The small molecule below binds the protein below.
Small molecule (SMILES): CCCc1ccc(Oc2ccccc2)c(O)c1

Binding-site contacts:
Ligand atom C10 contacts residue MET159 of chain 3.C at 4.1 Å (hydrophobic).
Ligand atom C12 contacts residue MET159 of chain 3.C at 3.5 Å (hydrophobic).
Ligand atom C9 contacts residue ALA196 of chain 3.C at 3.2 Å (hydrophobic).
Ligand atom C10 contacts residue PHE94 of chain 3.C at 3.5 Å (hydrophobic).
Ligand atom C9 contacts residue GLY93 of chain 3.C at 3.9 Å.
Ligand atom C4 contacts residue ALA197 of chain 3.C at 3.7 Å (hydrophobic).
Ligand atom C4 contacts residue THR194 of chain 3.C at 4.2 Å.
Ligand atom C9 contacts residue NAD1 of chain 3.H at 4.0 Å.
Ligand atom C5 contacts residue NAD1 of chain 3.H at 3.3 Å.
Ligand atom C3 contacts residue NAD1 of chain 3.H at 3.0 Å.
Ligand atom C15 contacts residue TYR146 of chain 3.C at 4.2 Å (hydrophobic).
Ligand atom C14 contacts residue TYR146 of chain 3.C at 4.1 Å (hydrophobic).
Ligand atom C1 contacts residue NAD1 of chain 3.H at 3.1 Å.
Ligand atom C16 contacts residue TYR146 of chain 3.C at 3.2 Å (hydrophobic).
Ligand atom C3 contacts residue PHE203 of chain 3.C at 3.8 Å (hydrophobic).
Ligand atom C14 contacts residue NAD1 of chain 3.H at 3.1 Å.
Ligand atom C8 contacts residue ALA196 of chain 3.C at 3.5 Å (hydrophobic).
Ligand atom O17 contacts residue TYR156 of chain 3.C at 2.9 Å (h-bond).
Ligand atom O17 contacts residue NAD1 of chain 3.H at 3.1 Å (h-bond).
Ligand atom C10 contacts residue ALA196 of chain 3.C at 4.1 Å (hydrophobic).
Ligand atom O7 contacts residue ALA196 of chain 3.C at 3.4 Å.
Ligand atom C14 contacts residue PHE203 of chain 3.C at 3.8 Å (hydrophobic).
Ligand atom C6 contacts residue NAD1 of chain 3.H at 3.4 Å.
Ligand atom O7 contacts residue NAD1 of chain 3.H at 3.3 Å.
Ligand atom C1 contacts residue TYR146 of chain 3.C at 4.2 Å (hydrophobic).
Ligand atom C16 contacts residue TYR156 of chain 3.C at 3.9 Å (hydrophobic).
Ligand atom C13 contacts residue TYR156 of chain 3.C at 4.3 Å (hydrophobic).
Ligand atom C15 contacts residue PHE203 of chain 3.C at 3.7 Å (hydrophobic).
Ligand atom C14 contacts residue PRO191 of chain 3.C at 4.1 Å (hydrophobic).
Ligand atom C6 contacts residue TYR156 of chain 3.C at 4.0 Å (hydrophobic).
Ligand atom O17 contacts residue LYS163 of chain 3.C at 4.2 Å.
Ligand atom C1 contacts residue TYR156 of chain 3.C at 3.9 Å (hydrophobic).
Ligand atom C4 contacts residue ALA196 of chain 3.C at 4.2 Å (hydrophobic).
Ligand atom C2 contacts residue NAD1 of chain 3.H at 3.1 Å.
Ligand atom C11 contacts residue PHE94 of chain 3.C at 4.0 Å (hydrophobic).
Ligand atom C11 contacts residue MET159 of chain 3.C at 3.7 Å (hydrophobic).
Ligand atom C10 contacts residue GLY93 of chain 3.C at 3.3 Å.
Ligand atom C3 contacts residue ALA197 of chain 3.C at 3.6 Å (hydrophobic).
Ligand atom C8 contacts residue NAD1 of chain 3.H at 3.8 Å.
Ligand atom C4 contacts residue NAD1 of chain 3.H at 3.3 Å.

Sequence of chain 3.C:
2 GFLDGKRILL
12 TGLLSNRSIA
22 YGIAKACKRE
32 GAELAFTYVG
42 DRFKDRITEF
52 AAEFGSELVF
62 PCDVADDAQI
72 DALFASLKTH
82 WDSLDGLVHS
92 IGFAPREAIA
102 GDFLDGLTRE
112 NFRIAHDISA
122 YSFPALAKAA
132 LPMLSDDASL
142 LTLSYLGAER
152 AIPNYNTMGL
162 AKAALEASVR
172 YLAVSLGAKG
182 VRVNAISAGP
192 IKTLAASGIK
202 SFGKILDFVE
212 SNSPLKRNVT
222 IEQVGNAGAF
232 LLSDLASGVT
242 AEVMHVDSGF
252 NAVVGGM